A small-molecule ligand and the protein it binds are described below.
Small molecule (SMILES): CC(=O)N[C@@H]1[C@@H](O)[C@H](O)[C@@H](CO)O[C@H]1O

Binding-site contacts:
Ligand atom C4 contacts residue ASN66 of chain 1.A at 4.2 Å.
Ligand atom C5 contacts residue ASN66 of chain 1.A at 3.8 Å.
Ligand atom C5 contacts residue SER68 of chain 1.A at 4.2 Å.
Ligand atom C1 contacts residue SER68 of chain 1.A at 3.9 Å.
Ligand atom C7 contacts residue ASN66 of chain 1.A at 3.0 Å.
Ligand atom N2 contacts residue ASN66 of chain 1.A at 2.6 Å (h-bond).
Ligand atom O5 contacts residue SER68 of chain 1.A at 3.9 Å.
Ligand atom O5 contacts residue ASN66 of chain 1.A at 2.6 Å (h-bond).
Ligand atom C2 contacts residue ASN66 of chain 1.A at 2.3 Å.
Ligand atom C8 contacts residue ASN66 of chain 1.A at 4.1 Å.
Ligand atom C3 contacts residue ASN66 of chain 1.A at 3.7 Å.
Ligand atom O7 contacts residue ASN66 of chain 1.A at 3.2 Å (h-bond).
Ligand atom C1 contacts residue ASN66 of chain 1.A at 1.4 Å.
Ligand atom O6 contacts residue SER68 of chain 1.A at 4.1 Å.

Sequence of chain 1.A:
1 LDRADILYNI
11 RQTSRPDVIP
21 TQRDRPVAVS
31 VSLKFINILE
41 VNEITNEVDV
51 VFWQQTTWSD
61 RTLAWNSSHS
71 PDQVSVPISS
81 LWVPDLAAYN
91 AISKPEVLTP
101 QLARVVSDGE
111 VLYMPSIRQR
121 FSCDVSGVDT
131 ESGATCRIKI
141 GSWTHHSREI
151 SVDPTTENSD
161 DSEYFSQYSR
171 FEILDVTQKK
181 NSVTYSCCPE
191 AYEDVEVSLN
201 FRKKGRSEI